Sequence of chain 1.F:
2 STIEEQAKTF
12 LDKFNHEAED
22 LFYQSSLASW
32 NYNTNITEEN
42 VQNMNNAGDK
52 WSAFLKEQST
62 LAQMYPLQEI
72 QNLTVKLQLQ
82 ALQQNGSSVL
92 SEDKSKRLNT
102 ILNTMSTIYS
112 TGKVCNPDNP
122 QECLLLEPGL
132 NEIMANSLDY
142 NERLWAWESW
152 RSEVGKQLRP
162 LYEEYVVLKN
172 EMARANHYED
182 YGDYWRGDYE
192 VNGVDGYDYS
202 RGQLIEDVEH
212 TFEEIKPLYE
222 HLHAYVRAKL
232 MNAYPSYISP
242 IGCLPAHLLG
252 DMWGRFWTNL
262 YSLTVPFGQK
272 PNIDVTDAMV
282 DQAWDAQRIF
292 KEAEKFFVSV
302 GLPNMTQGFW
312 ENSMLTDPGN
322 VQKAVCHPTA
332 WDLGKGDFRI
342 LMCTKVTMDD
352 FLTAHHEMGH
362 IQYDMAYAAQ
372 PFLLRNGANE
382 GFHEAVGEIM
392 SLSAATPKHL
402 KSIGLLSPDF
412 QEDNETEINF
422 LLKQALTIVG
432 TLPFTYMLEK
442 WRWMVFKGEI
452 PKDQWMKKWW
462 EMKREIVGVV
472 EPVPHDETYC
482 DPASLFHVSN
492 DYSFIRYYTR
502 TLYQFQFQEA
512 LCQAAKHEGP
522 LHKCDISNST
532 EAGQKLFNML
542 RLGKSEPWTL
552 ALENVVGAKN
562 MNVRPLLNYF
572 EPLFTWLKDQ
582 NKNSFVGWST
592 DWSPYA

The small molecule below binds the protein below.
Small molecule (SMILES): CC(=O)N[C@@H]1[C@@H](O)[C@H](O)[C@@H](CO)O[C@H]1O

Binding-site contacts:
Ligand atom O5 contacts residue ASN415 of chain 1.F at 2.4 Å (h-bond).
Ligand atom C5 contacts residue ASN415 of chain 1.F at 3.7 Å.
Ligand atom C7 contacts residue ASN415 of chain 1.F at 3.3 Å.
Ligand atom O7 contacts residue ASN415 of chain 1.F at 3.2 Å (h-bond).
Ligand atom C1 contacts residue ASN415 of chain 1.F at 1.4 Å.
Ligand atom C3 contacts residue ASN415 of chain 1.F at 3.8 Å.
Ligand atom N2 contacts residue ASN415 of chain 1.F at 2.9 Å (h-bond).
Ligand atom C4 contacts residue ASN415 of chain 1.F at 4.2 Å.
Ligand atom C8 contacts residue ILE419 of chain 1.F at 4.2 Å (hydrophobic).
Ligand atom C8 contacts residue ASN415 of chain 1.F at 4.4 Å.
Ligand atom C8 contacts residue PHE268 of chain 1.F at 4.0 Å (hydrophobic).
Ligand atom C8 contacts residue TRP577 of chain 1.F at 3.6 Å (hydrophobic).
Ligand atom C2 contacts residue ASN415 of chain 1.F at 2.5 Å.